Binding-site contacts:
Ligand atom O3 contacts residue ASN223 of chain 1.A at 2.9 Å (h-bond).
Ligand atom OXT contacts residue HIS182 of chain 1.A at 2.9 Å (h-bond).
Ligand atom CA contacts residue GLU81 of chain 1.A at 3.6 Å.
Ligand atom CB contacts residue HIS222 of chain 1.A at 3.5 Å.
Ligand atom N1 contacts residue TYR160 of chain 1.A at 3.7 Å.
Ligand atom OP3 contacts residue SER114 of chain 1.A at 3.3 Å (h-bond).
Ligand atom OXT contacts residue ARG294 of chain 1.A at 2.9 Å (salt-bridge).
Ligand atom C6 contacts residue SER162 of chain 1.A at 3.5 Å.
Ligand atom OP2 contacts residue TYR187 of chain 1.A at 3.1 Å (h-bond).
Ligand atom N contacts residue TYR160 of chain 1.A at 3.7 Å.
Ligand atom C5A contacts residue TYR187 of chain 1.A at 3.0 Å (hydrophobic).
Ligand atom O contacts residue GLU81 of chain 1.A at 3.5 Å (salt-bridge).
Ligand atom OXT contacts residue HIS222 of chain 1.A at 3.2 Å (h-bond).
Ligand atom O contacts residue ARG294 of chain 1.A at 3.0 Å (salt-bridge).
Ligand atom N1 contacts residue SER162 of chain 1.A at 3.0 Å (h-bond).
Ligand atom OP2 contacts residue ARG109 of chain 1.A at 2.8 Å (salt-bridge).
Ligand atom P contacts residue TYR187 of chain 1.A at 3.6 Å.
Ligand atom CB contacts residue TYR160 of chain 1.A at 3.6 Å (hydrophobic).
Ligand atom O3 contacts residue HIS222 of chain 1.A at 3.0 Å (h-bond).
Ligand atom C6 contacts residue TYR187 of chain 1.A at 3.1 Å (hydrophobic).
Ligand atom C5 contacts residue TYR187 of chain 1.A at 3.1 Å (hydrophobic).
Ligand atom N contacts residue GLU81 of chain 1.A at 2.5 Å (salt-bridge).
Ligand atom P contacts residue ARG109 of chain 1.A at 3.2 Å.
Ligand atom N1 contacts residue TYR187 of chain 1.A at 3.2 Å.
Ligand atom OP1 contacts residue ARG192 of chain 1.A at 2.6 Å (salt-bridge).
Ligand atom C contacts residue HIS222 of chain 1.A at 3.6 Å.
Ligand atom C contacts residue ARG294 of chain 1.A at 3.5 Å.
Ligand atom C2 contacts residue TYR187 of chain 1.A at 3.7 Å (hydrophobic).
Ligand atom C6 contacts residue TYR160 of chain 1.A at 3.7 Å (hydrophobic).
Ligand atom C2A contacts residue HIS182 of chain 1.A at 3.7 Å.
Ligand atom C3 contacts residue ASN223 of chain 1.A at 3.6 Å.
Ligand atom OP3 contacts residue ARG109 of chain 1.A at 2.8 Å (salt-bridge).
Ligand atom NE contacts residue ASN223 of chain 1.A at 3.4 Å (h-bond).
Ligand atom C contacts residue GLN296 of chain 1.A at 3.6 Å.
Ligand atom O contacts residue GLN296 of chain 1.A at 2.5 Å (h-bond).
Ligand atom C3 contacts residue TYR187 of chain 1.A at 3.7 Å (hydrophobic).
Ligand atom OP1 contacts residue TYR187 of chain 1.A at 3.6 Å (h-bond).
Ligand atom OP2 contacts residue SER114 of chain 1.A at 2.3 Å (h-bond).
Ligand atom OP4 contacts residue ARG109 of chain 1.A at 3.5 Å (salt-bridge).
Ligand atom OP3 contacts residue GLN113 of chain 1.A at 3.2 Å (h-bond).

A protein and the small-molecule ligand that binds it are described below.
Small molecule (SMILES): Cc1ncc(COP(=O)(O)O)c(/C=N/CCC[C@H](N)C(=O)O)c1O

Sequence of chain 1.A:
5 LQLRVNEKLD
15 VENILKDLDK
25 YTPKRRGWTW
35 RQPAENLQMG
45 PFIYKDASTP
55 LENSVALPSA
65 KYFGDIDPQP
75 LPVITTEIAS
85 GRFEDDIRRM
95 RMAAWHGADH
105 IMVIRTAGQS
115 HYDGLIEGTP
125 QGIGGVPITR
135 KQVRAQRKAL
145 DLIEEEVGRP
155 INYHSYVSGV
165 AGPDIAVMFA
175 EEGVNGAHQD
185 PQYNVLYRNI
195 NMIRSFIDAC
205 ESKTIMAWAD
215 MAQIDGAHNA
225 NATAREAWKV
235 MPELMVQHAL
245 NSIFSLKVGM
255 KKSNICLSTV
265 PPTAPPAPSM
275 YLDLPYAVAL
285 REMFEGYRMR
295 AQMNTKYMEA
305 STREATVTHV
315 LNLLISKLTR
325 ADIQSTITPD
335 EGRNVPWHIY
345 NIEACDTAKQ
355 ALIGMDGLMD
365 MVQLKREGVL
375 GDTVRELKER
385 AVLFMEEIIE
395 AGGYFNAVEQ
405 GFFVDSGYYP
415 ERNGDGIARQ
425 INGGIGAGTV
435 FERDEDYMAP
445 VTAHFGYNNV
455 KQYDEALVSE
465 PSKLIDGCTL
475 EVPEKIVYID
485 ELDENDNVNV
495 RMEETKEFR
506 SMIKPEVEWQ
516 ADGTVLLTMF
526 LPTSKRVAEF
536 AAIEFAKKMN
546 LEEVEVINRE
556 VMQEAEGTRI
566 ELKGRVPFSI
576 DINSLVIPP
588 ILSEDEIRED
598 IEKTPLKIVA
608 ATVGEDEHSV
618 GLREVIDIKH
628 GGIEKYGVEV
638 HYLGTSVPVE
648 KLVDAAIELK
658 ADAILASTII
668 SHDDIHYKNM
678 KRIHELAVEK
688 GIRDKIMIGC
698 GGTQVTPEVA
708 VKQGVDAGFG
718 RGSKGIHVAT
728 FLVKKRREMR